The protein below binds the small molecule below.
Small molecule (SMILES): CC(=O)N1CCC[C@H]1C(=O)N[C@@H](C)C(=O)N[C@@H](CCC(=O)O)[C@@H](O)[C@H](C)CO

Sequence of chain 1.H:
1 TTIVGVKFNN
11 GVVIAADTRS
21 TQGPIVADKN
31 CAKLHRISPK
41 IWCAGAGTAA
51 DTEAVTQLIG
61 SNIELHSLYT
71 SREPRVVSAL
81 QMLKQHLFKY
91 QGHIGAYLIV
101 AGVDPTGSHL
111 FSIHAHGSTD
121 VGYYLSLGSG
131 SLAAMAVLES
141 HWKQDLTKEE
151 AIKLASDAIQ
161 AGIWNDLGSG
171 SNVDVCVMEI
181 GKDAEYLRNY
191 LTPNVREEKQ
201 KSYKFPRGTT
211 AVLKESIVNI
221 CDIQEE

Binding-site contacts:
Ligand atom O contacts residue THR20 of chain 1.N at 3.5 Å.
Ligand atom CB contacts residue GLY47 of chain 1.N at 3.6 Å.
Ligand atom C contacts residue LYS33 of chain 1.N at 4.0 Å.
Ligand atom O contacts residue GLY47 of chain 1.N at 3.3 Å (h-bond).
Ligand atom CH3 contacts residue HIS116 of chain 1.H at 3.9 Å.
Ligand atom CB contacts residue THR22 of chain 1.N at 4.0 Å.
Ligand atom N contacts residue THR1 of chain 1.N at 3.8 Å.
Ligand atom O contacts residue THR1 of chain 1.N at 3.6 Å.
Ligand atom C contacts residue THR1 of chain 1.N at 1.4 Å.
Ligand atom C3 contacts residue THR1 of chain 1.N at 2.5 Å.
Ligand atom OE2 contacts residue ARG45 of chain 1.N at 3.8 Å.
Ligand atom OE2 contacts residue THR20 of chain 1.N at 3.7 Å.
Ligand atom CG contacts residue THR20 of chain 1.N at 3.8 Å.
Ligand atom C1 contacts residue THR1 of chain 1.N at 2.4 Å.
Ligand atom CA contacts residue THR22 of chain 1.N at 3.6 Å.
Ligand atom N contacts residue THR22 of chain 1.N at 3.8 Å.
Ligand atom O contacts residue THR1 of chain 1.N at 2.2 Å (h-bond).
Ligand atom CA contacts residue LYS33 of chain 1.N at 4.0 Å.
Ligand atom C3 contacts residue SER168 of chain 1.N at 3.6 Å.
Ligand atom CB contacts residue THR20 of chain 1.N at 4.0 Å.
Ligand atom C2 contacts residue THR1 of chain 1.N at 1.5 Å.
Ligand atom N contacts residue THR21 of chain 1.N at 3.0 Å (h-bond).
Ligand atom OE2 contacts residue THR31 of chain 1.N at 3.7 Å.
Ligand atom CG contacts residue THR22 of chain 1.N at 3.5 Å.
Ligand atom CA contacts residue GLY47 of chain 1.N at 3.5 Å.
Ligand atom CA contacts residue THR21 of chain 1.N at 4.0 Å.
Ligand atom O contacts residue SER46 of chain 1.N at 3.8 Å.
Ligand atom OE1 contacts residue ARG45 of chain 1.N at 3.2 Å (salt-bridge).
Ligand atom CB contacts residue LYS33 of chain 1.N at 3.8 Å.
Ligand atom CA contacts residue THR1 of chain 1.N at 2.4 Å.
Ligand atom C contacts residue THR21 of chain 1.N at 3.7 Å.
Ligand atom CB contacts residue THR1 of chain 1.N at 2.7 Å.
Ligand atom N contacts residue GLY47 of chain 1.N at 3.3 Å (h-bond).
Ligand atom O contacts residue ALA49 of chain 1.N at 3.4 Å (h-bond).
Ligand atom CG contacts residue LYS33 of chain 1.N at 3.9 Å.
Ligand atom CD contacts residue ARG45 of chain 1.N at 3.9 Å.
Ligand atom O contacts residue THR21 of chain 1.N at 2.9 Å (h-bond).
Ligand atom C1 contacts residue SER129 of chain 1.N at 3.1 Å.
Ligand atom C contacts residue GLY47 of chain 1.N at 3.9 Å.
Ligand atom CA contacts residue THR21 of chain 1.N at 3.5 Å.

Sequence of chain 1.N:
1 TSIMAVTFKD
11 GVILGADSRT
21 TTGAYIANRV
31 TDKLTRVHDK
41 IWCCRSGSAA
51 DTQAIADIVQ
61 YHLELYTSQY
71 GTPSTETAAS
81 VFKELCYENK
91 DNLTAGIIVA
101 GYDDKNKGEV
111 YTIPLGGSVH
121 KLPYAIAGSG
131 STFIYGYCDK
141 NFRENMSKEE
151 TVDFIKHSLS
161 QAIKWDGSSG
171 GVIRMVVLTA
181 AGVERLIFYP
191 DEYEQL